Sequence of chain 1.E:
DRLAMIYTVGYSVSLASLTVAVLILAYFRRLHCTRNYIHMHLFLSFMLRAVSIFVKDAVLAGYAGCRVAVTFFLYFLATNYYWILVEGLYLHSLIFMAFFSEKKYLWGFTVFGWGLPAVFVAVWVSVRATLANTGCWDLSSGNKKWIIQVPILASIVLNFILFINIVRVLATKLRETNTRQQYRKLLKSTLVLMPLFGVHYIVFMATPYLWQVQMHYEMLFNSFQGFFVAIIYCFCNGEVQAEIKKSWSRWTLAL

Binding-site contacts:
Ligand atom C10 contacts residue TYR433 of chain 1.E at 3.6 Å (hydrophobic).
Ligand atom O6 contacts residue GLU359 of chain 1.A at 3.6 Å.
Ligand atom C3 contacts residue TYR358 of chain 1.A at 3.5 Å (hydrophobic).
Ligand atom C26 contacts residue ASN437 of chain 1.E at 3.5 Å.
Ligand atom C6 contacts residue HIS197 of chain 1.E at 3.4 Å.
Ligand atom N3 contacts residue PHE391 of chain 1.E at 3.6 Å.
Ligand atom N3 contacts residue LEU390 of chain 1.E at 3.1 Å (h-bond).
Ligand atom C14 contacts residue TYR433 of chain 1.E at 3.6 Å (hydrophobic).
Ligand atom N2 contacts residue TYR433 of chain 1.E at 2.5 Å (h-bond).
Ligand atom O3 contacts residue PRO389 of chain 1.E at 3.5 Å.
Ligand atom C16 contacts residue MET388 of chain 1.E at 3.3 Å (hydrophobic).
Ligand atom C15 contacts residue TYR433 of chain 1.E at 3.2 Å (hydrophobic).
Ligand atom C1 contacts residue LEU387 of chain 1.E at 3.6 Å (hydrophobic).
Ligand atom C23 contacts residue ILE432 of chain 1.E at 3.5 Å (hydrophobic).
Ligand atom N5 contacts residue TYR358 of chain 1.A at 3.6 Å.
Ligand atom O3 contacts residue PHE391 of chain 1.E at 3.4 Å.
Ligand atom C7 contacts residue HIS197 of chain 1.E at 3.3 Å.
Ligand atom C16 contacts residue TYR433 of chain 1.E at 3.6 Å (hydrophobic).
Ligand atom C28 contacts residue TYR358 of chain 1.A at 3.4 Å (hydrophobic).
Ligand atom N5 contacts residue ASN437 of chain 1.E at 3.0 Å (h-bond).
Ligand atom C18 contacts residue MET388 of chain 1.E at 3.6 Å (hydrophobic).
Ligand atom N4 contacts residue ASN437 of chain 1.E at 3.6 Å (h-bond).
Ligand atom N3 contacts residue PRO389 of chain 1.E at 3.7 Å.
Ligand atom C19 contacts residue MET388 of chain 1.E at 3.0 Å (hydrophobic).
Ligand atom C25 contacts residue TYR358 of chain 1.A at 3.6 Å (hydrophobic).
Ligand atom C11 contacts residue TYR433 of chain 1.E at 3.7 Å (hydrophobic).
Ligand atom C13 contacts residue TYR433 of chain 1.E at 3.6 Å (hydrophobic).
Ligand atom C2 contacts residue TYR358 of chain 1.A at 3.7 Å (hydrophobic).
Ligand atom C25 contacts residue ASN437 of chain 1.E at 3.0 Å.
Ligand atom C5 contacts residue HIS197 of chain 1.E at 3.4 Å.
Ligand atom C14 contacts residue PHE391 of chain 1.E at 3.6 Å (hydrophobic).
Ligand atom O5 contacts residue ASN437 of chain 1.E at 3.4 Å (h-bond).
Ligand atom C29 contacts residue ASN437 of chain 1.E at 3.6 Å.
Ligand atom C9 contacts residue GLU276 of chain 1.E at 3.5 Å.
Ligand atom O5 contacts residue ARG193 of chain 1.E at 3.4 Å (salt-bridge).
Ligand atom C17 contacts residue PHE391 of chain 1.E at 3.5 Å (hydrophobic).
Ligand atom C17 contacts residue PRO389 of chain 1.E at 3.5 Å (hydrophobic).
Ligand atom O5 contacts residue HIS197 of chain 1.E at 3.6 Å.
Ligand atom N3 contacts residue MET388 of chain 1.E at 3.4 Å (h-bond).
Ligand atom F3 contacts residue LEU385 of chain 1.E at 3.6 Å.

Sequence of chain 1.A:
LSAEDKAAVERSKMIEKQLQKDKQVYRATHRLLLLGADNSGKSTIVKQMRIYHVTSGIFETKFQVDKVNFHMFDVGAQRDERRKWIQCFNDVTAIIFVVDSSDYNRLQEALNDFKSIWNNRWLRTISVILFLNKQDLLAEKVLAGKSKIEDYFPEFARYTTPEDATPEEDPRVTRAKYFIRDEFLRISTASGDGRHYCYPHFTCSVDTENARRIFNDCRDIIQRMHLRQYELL

This protein binds this small molecule.
Small molecule (SMILES): Cc1cc(N2C(=O)NC(=O)C2(C)C)cc(C)c1CCS(=O)(=O)N1CCC2(CC1)N=C(c1ccc(OC(F)(F)F)cc1)NC2=O